Sequence of chain 2.A:
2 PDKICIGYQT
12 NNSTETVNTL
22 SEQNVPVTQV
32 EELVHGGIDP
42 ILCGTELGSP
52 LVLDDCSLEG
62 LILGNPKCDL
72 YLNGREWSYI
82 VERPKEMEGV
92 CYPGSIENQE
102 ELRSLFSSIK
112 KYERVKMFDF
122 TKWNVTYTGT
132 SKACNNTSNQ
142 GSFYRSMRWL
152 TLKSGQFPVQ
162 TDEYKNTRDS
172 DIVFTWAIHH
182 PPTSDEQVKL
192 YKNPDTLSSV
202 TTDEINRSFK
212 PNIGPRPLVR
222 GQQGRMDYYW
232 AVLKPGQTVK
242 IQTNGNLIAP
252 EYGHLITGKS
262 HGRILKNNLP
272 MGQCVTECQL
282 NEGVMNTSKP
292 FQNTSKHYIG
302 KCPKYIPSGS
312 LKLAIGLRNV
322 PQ

This protein binds this small molecule.
Small molecule (SMILES): CC(=O)N[C@@H]1[C@@H](O)[C@H](O)[C@@H](CO)O[C@H]1O

Binding-site contacts:
Ligand atom O5 contacts residue GLN161 of chain 2.A at 3.4 Å (h-bond).
Ligand atom C7 contacts residue ASN125 of chain 2.A at 4.1 Å.
Ligand atom C6 contacts residue GLN161 of chain 2.A at 4.2 Å.
Ligand atom C5 contacts residue GLN161 of chain 2.A at 4.2 Å.
Ligand atom N2 contacts residue ASN125 of chain 2.A at 3.0 Å (h-bond).
Ligand atom C3 contacts residue ASN125 of chain 2.A at 3.9 Å.
Ligand atom O5 contacts residue ASN125 of chain 2.A at 2.4 Å (h-bond).
Ligand atom C4 contacts residue ASN125 of chain 2.A at 4.3 Å.
Ligand atom O6 contacts residue THR162 of chain 2.A at 2.8 Å (h-bond).
Ligand atom O7 contacts residue ASN125 of chain 2.A at 4.4 Å.
Ligand atom C1 contacts residue GLN161 of chain 2.A at 4.0 Å.
Ligand atom O5 contacts residue LYS123 of chain 2.A at 4.3 Å.
Ligand atom C2 contacts residue ASN125 of chain 2.A at 2.6 Å.
Ligand atom C1 contacts residue ASN125 of chain 2.A at 1.4 Å.
Ligand atom C5 contacts residue ASN125 of chain 2.A at 3.6 Å.
Ligand atom O6 contacts residue GLN161 of chain 2.A at 3.1 Å (h-bond).
Ligand atom C6 contacts residue THR162 of chain 2.A at 3.4 Å.